Binding-site contacts:
Ligand atom C7 contacts residue GLN322 of chain 40.E at 3.9 Å.
Ligand atom O7 contacts residue ASN313 of chain 40.E at 3.6 Å.
Ligand atom C3 contacts residue ASN313 of chain 40.E at 3.8 Å.
Ligand atom O5 contacts residue THR315 of chain 40.E at 3.9 Å.
Ligand atom N2 contacts residue ASN313 of chain 40.E at 3.0 Å (h-bond).
Ligand atom C1 contacts residue ASN313 of chain 40.E at 1.4 Å.
Ligand atom C5 contacts residue THR315 of chain 40.E at 4.0 Å.
Ligand atom N2 contacts residue GLN322 of chain 40.E at 4.5 Å.
Ligand atom C8 contacts residue GLN322 of chain 40.E at 3.2 Å.
Ligand atom C4 contacts residue ASN313 of chain 40.E at 4.2 Å.
Ligand atom C5 contacts residue ASN313 of chain 40.E at 3.6 Å.
Ligand atom C2 contacts residue ASN313 of chain 40.E at 2.4 Å.
Ligand atom O5 contacts residue ASN313 of chain 40.E at 2.3 Å (h-bond).
Ligand atom O7 contacts residue GLN322 of chain 40.E at 4.4 Å.
Ligand atom C6 contacts residue THR315 of chain 40.E at 3.8 Å.
Ligand atom C7 contacts residue ASN313 of chain 40.E at 3.5 Å.

The protein below binds the small molecule below.
Small molecule (SMILES): CC(=O)N[C@@H]1[C@@H](O)[C@H](O)[C@@H](CO)O[C@H]1O

Sequence of chain 40.E:
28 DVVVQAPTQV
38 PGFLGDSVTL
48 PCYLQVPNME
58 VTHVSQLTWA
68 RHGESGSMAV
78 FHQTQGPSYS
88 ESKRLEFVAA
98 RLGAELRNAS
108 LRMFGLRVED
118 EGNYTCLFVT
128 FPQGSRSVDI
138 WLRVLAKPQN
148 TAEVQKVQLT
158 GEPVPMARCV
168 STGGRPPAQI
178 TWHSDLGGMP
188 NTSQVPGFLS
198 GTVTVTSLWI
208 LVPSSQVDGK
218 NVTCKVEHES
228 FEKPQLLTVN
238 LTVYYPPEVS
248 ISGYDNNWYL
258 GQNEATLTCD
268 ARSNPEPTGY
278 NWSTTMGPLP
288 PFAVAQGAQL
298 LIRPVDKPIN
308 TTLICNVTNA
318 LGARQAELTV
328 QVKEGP